Binding-site contacts:
Ligand atom CZ contacts residue PHE202 of chain 2.A at 4.2 Å (hydrophobic).
Ligand atom CE1 contacts residue ASN201 of chain 2.A at 3.6 Å.
Ligand atom CE2 contacts residue ASN297 of chain 2.A at 3.6 Å.
Ligand atom CD1 contacts residue HIS208 of chain 2.A at 4.3 Å.
Ligand atom CX contacts residue PHE224 of chain 2.A at 4.2 Å (hydrophobic).
Ligand atom CZ contacts residue HIS208 of chain 2.A at 3.7 Å.
Ligand atom CE2 contacts residue ALA206 of chain 2.A at 4.5 Å (hydrophobic).
Ligand atom CD2 contacts residue ASP205 of chain 2.A at 4.3 Å.
Ligand atom CE1 contacts residue ASP205 of chain 2.A at 4.5 Å.
Ligand atom CD2 contacts residue ASN297 of chain 2.A at 4.2 Å.
Ligand atom CE2 contacts residue VAL209 of chain 2.A at 4.0 Å (hydrophobic).
Ligand atom CG contacts residue VAL209 of chain 2.A at 4.1 Å (hydrophobic).
Ligand atom CG contacts residue LEU307 of chain 2.A at 4.2 Å (hydrophobic).
Ligand atom CE1 contacts residue LEU307 of chain 2.A at 4.2 Å (hydrophobic).
Ligand atom CE1 contacts residue ASN297 of chain 2.A at 4.5 Å.
Ligand atom CD1 contacts residue LEU307 of chain 2.A at 3.8 Å (hydrophobic).
Ligand atom CB contacts residue VAL260 of chain 2.A at 4.2 Å (hydrophobic).
Ligand atom CD2 contacts residue VAL209 of chain 2.A at 3.6 Å (hydrophobic).
Ligand atom CX contacts residue VAL260 of chain 2.A at 4.3 Å (hydrophobic).
Ligand atom CE1 contacts residue PHE202 of chain 2.A at 4.3 Å (hydrophobic).
Ligand atom CB contacts residue LEU307 of chain 2.A at 4.1 Å (hydrophobic).
Ligand atom CE1 contacts residue HIS208 of chain 2.A at 3.8 Å.
Ligand atom CZ contacts residue ASN201 of chain 2.A at 3.5 Å.
Ligand atom CZ contacts residue ASP205 of chain 2.A at 3.4 Å.
Ligand atom CX contacts residue HIS295 of chain 2.A at 3.5 Å.
Ligand atom CE2 contacts residue ASP205 of chain 2.A at 3.3 Å.
Ligand atom CZ contacts residue ASN297 of chain 2.A at 3.8 Å.
Ligand atom CE2 contacts residue HIS208 of chain 2.A at 4.1 Å.
Ligand atom CB contacts residue HIS295 of chain 2.A at 4.2 Å.

Sequence of chain 2.A:
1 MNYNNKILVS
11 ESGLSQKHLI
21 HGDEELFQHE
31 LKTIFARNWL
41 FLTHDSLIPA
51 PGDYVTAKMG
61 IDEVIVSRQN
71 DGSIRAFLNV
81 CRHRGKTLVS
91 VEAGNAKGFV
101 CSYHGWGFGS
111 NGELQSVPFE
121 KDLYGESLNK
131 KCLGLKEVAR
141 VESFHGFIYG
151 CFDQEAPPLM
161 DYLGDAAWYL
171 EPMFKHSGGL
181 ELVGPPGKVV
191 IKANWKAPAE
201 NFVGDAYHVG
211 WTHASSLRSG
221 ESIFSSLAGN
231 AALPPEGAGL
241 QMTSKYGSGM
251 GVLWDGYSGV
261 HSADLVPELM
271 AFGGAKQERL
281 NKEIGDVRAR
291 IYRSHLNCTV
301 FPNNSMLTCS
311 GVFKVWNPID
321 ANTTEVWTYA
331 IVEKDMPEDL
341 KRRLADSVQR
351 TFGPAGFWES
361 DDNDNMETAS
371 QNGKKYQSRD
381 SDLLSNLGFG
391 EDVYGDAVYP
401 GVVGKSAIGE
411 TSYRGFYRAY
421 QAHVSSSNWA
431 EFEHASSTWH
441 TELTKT

The protein below binds the small molecule below.
Small molecule (SMILES): CCc1ccccc1